This small molecule binds to this protein.
Small molecule (SMILES): C[C@H](c1nc2c(cnn2C2CCCC2)c(=O)[nH]1)N1CC(Oc2ccccc2)C1

Sequence of chain 1.A:
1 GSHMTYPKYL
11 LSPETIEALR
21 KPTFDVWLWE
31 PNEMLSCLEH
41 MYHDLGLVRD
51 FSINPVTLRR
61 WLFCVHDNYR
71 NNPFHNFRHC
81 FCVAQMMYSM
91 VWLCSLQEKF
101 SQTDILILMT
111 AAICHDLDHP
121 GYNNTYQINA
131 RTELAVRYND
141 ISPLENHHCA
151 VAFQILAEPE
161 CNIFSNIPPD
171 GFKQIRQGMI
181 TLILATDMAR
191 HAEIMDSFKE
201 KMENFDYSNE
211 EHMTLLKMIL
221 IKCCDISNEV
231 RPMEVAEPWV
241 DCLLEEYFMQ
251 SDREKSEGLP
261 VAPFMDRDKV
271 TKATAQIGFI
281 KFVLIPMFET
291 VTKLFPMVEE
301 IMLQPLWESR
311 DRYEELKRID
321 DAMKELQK

Binding-site contacts:
Ligand atom C5 contacts residue PHE279 of chain 1.A at 3.4 Å (hydrophobic).
Ligand atom C19 contacts residue VAL283 of chain 1.A at 3.6 Å (hydrophobic).
Ligand atom C15 contacts residue PHE264 of chain 1.A at 3.7 Å (hydrophobic).
Ligand atom O2 contacts residue ALA275 of chain 1.A at 3.8 Å.
Ligand atom C16 contacts residue PHE279 of chain 1.A at 3.9 Å (hydrophobic).
Ligand atom C2 contacts residue GLN276 of chain 1.A at 3.4 Å.
Ligand atom C9 contacts residue LEU243 of chain 1.A at 4.0 Å (hydrophobic).
Ligand atom C13 contacts residue TYR247 of chain 1.A at 3.6 Å (hydrophobic).
Ligand atom N1 contacts residue GLN276 of chain 1.A at 2.7 Å (h-bond).
Ligand atom C20 contacts residue VAL283 of chain 1.A at 3.8 Å (hydrophobic).
Ligand atom C17 contacts residue PHE279 of chain 1.A at 3.6 Å (hydrophobic).
Ligand atom O1 contacts residue GLN276 of chain 1.A at 3.0 Å (h-bond).
Ligand atom C1 contacts residue ALA275 of chain 1.A at 3.9 Å (hydrophobic).
Ligand atom C1 contacts residue GLN276 of chain 1.A at 3.4 Å.
Ligand atom C6 contacts residue PHE279 of chain 1.A at 3.8 Å (hydrophobic).
Ligand atom C18 contacts residue GLY278 of chain 1.A at 3.9 Å.
Ligand atom C17 contacts residue GLY278 of chain 1.A at 3.9 Å.
Ligand atom C3 contacts residue GLN276 of chain 1.A at 3.6 Å.
Ligand atom C21 contacts residue PHE279 of chain 1.A at 3.7 Å (hydrophobic).
Ligand atom C14 contacts residue PHE264 of chain 1.A at 3.7 Å (hydrophobic).
Ligand atom C11 contacts residue MET188 of chain 1.A at 3.7 Å (hydrophobic).
Ligand atom C1 contacts residue TYR247 of chain 1.A at 3.8 Å (hydrophobic).
Ligand atom C3 contacts residue LEU243 of chain 1.A at 3.7 Å (hydrophobic).
Ligand atom N3 contacts residue PHE279 of chain 1.A at 4.0 Å.
Ligand atom C12 contacts residue MET188 of chain 1.A at 3.8 Å (hydrophobic).
Ligand atom N4 contacts residue LEU243 of chain 1.A at 3.3 Å.
Ligand atom O1 contacts residue PHE279 of chain 1.A at 3.9 Å.
Ligand atom N4 contacts residue TYR247 of chain 1.A at 3.4 Å (h-bond).
Ligand atom C8 contacts residue TYR247 of chain 1.A at 3.7 Å (hydrophobic).
Ligand atom C15 contacts residue TYR247 of chain 1.A at 3.8 Å (hydrophobic).
Ligand atom N2 contacts residue ILE226 of chain 1.A at 3.6 Å.
Ligand atom C4 contacts residue PHE279 of chain 1.A at 3.5 Å (hydrophobic).
Ligand atom N5 contacts residue TYR247 of chain 1.A at 3.2 Å (h-bond).
Ligand atom C5 contacts residue LEU243 of chain 1.A at 3.7 Å (hydrophobic).
Ligand atom C4 contacts residue GLN276 of chain 1.A at 3.7 Å.
Ligand atom C7 contacts residue LEU243 of chain 1.A at 3.3 Å (hydrophobic).
Ligand atom C13 contacts residue PHE279 of chain 1.A at 3.7 Å (hydrophobic).
Ligand atom C7 contacts residue PHE279 of chain 1.A at 3.7 Å (hydrophobic).
Ligand atom N3 contacts residue LEU243 of chain 1.A at 3.6 Å.
Ligand atom N1 contacts residue PHE279 of chain 1.A at 3.6 Å.